Sequence of chain 1.I:
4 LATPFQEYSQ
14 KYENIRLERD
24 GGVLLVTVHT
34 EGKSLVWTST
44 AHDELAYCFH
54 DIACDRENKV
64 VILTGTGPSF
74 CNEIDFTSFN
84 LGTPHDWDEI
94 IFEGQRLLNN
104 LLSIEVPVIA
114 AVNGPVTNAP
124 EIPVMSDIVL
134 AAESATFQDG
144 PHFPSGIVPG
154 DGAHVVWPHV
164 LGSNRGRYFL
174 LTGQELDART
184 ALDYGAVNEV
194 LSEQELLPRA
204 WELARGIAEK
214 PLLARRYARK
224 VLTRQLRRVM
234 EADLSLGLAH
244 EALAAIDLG

Binding-site contacts:
Ligand atom C7 contacts residue PHE82 of chain 1.I at 3.6 Å (hydrophobic).
Ligand atom C7 contacts residue LEU84 of chain 1.I at 4.1 Å (hydrophobic).
Ligand atom C8 contacts residue TRP90 of chain 1.I at 4.2 Å (hydrophobic).
Ligand atom C1 contacts residue ILE93 of chain 1.I at 3.8 Å (hydrophobic).
Ligand atom C3 contacts residue TRP40 of chain 1.I at 4.4 Å (hydrophobic).
Ligand atom C6 contacts residue PRO144 of chain 1.I at 4.0 Å (hydrophobic).
Ligand atom C4 contacts residue PHE82 of chain 1.I at 4.0 Å (hydrophobic).
Ligand atom C5 contacts residue HIS45 of chain 1.I at 4.2 Å.
Ligand atom C10 contacts residue GLU244 of chain 1.I at 3.3 Å.
Ligand atom C6 contacts residue TRP40 of chain 1.I at 3.7 Å (hydrophobic).
Ligand atom O1 contacts residue HIS45 of chain 1.I at 3.5 Å.
Ligand atom O2 contacts residue HIS145 of chain 1.I at 2.6 Å (h-bond).
Ligand atom C9 contacts residue ILE93 of chain 1.I at 3.7 Å (hydrophobic).
Ligand atom C6 contacts residue PHE82 of chain 1.I at 4.3 Å (hydrophobic).
Ligand atom C4 contacts residue TRP40 of chain 1.I at 3.8 Å (hydrophobic).
Ligand atom C9 contacts residue GLU244 of chain 1.I at 3.3 Å.
Ligand atom C8 contacts residue ILE150 of chain 1.I at 4.2 Å (hydrophobic).
Ligand atom C5 contacts residue ILE93 of chain 1.I at 3.8 Å (hydrophobic).
Ligand atom C4 contacts residue HIS45 of chain 1.I at 4.2 Å.
Ligand atom O1 contacts residue PHE82 of chain 1.I at 3.3 Å.
Ligand atom C8 contacts residue GLU244 of chain 1.I at 3.5 Å.
Ligand atom C5 contacts residue PHE82 of chain 1.I at 3.7 Å (hydrophobic).
Ligand atom O3 contacts residue ASP154 of chain 1.I at 2.7 Å (salt-bridge).
Ligand atom C10 contacts residue HIS145 of chain 1.I at 3.7 Å.
Ligand atom O1 contacts residue TRP40 of chain 1.I at 2.7 Å (h-bond).
Ligand atom C9 contacts residue TRP90 of chain 1.I at 3.8 Å (hydrophobic).
Ligand atom C1 contacts residue GLU244 of chain 1.I at 4.4 Å.
Ligand atom O3 contacts residue HIS145 of chain 1.I at 4.1 Å.
Ligand atom O2 contacts residue ASP154 of chain 1.I at 3.1 Å (salt-bridge).
Ligand atom O2 contacts residue GLU244 of chain 1.I at 2.6 Å (salt-bridge).
Ligand atom C7 contacts residue PHE79 of chain 1.I at 4.2 Å (hydrophobic).
Ligand atom C10 contacts residue ASP154 of chain 1.I at 3.3 Å.
Ligand atom C1 contacts residue TRP90 of chain 1.I at 4.3 Å (hydrophobic).
Ligand atom C6 contacts residue ILE77 of chain 1.I at 3.5 Å (hydrophobic).

A protein and the small-molecule ligand that binds it are described below.
Small molecule (SMILES): C[C@@H]1C(=O)C[C@@H](CC(O)O)C1(C)C